Binding-site contacts:
Ligand atom OAC contacts residue TYR118 of chain 1.A at 2.7 Å (h-bond).
Ligand atom CAQ contacts residue TYR118 of chain 1.A at 3.4 Å (hydrophobic).
Ligand atom CAW contacts residue HIS244 of chain 1.A at 3.6 Å.
Ligand atom CAQ contacts residue TYR268 of chain 1.A at 3.8 Å (hydrophobic).
Ligand atom CAH contacts residue PHE77 of chain 1.A at 3.7 Å (hydrophobic).
Ligand atom CAB contacts residue SER84 of chain 1.A at 3.7 Å.
Ligand atom CAB contacts residue CYS80 of chain 1.A at 3.7 Å (hydrophobic).
Ligand atom CAE contacts residue VAL248 of chain 1.A at 3.9 Å (hydrophobic).
Ligand atom CAA contacts residue PHE122 of chain 1.A at 3.9 Å (hydrophobic).
Ligand atom CAQ contacts residue SER84 of chain 1.A at 3.6 Å.
Ligand atom CAL contacts residue GLN81 of chain 1.A at 3.5 Å.
Ligand atom CAF contacts residue ILE251 of chain 1.A at 3.5 Å (hydrophobic).
Ligand atom OAD contacts residue TYR118 of chain 1.A at 3.3 Å (h-bond).
Ligand atom OAD contacts residue TYR268 of chain 1.A at 2.7 Å (h-bond).
Ligand atom CAA contacts residue MET159 of chain 1.A at 3.7 Å (hydrophobic).
Ligand atom CAQ contacts residue LEU264 of chain 1.A at 4.0 Å (hydrophobic).
Ligand atom CAI contacts residue PHE77 of chain 1.A at 3.8 Å (hydrophobic).
Ligand atom CAG contacts residue ALA259 of chain 1.A at 3.9 Å (hydrophobic).
Ligand atom OAD contacts residue LEU264 of chain 1.A at 3.7 Å.
Ligand atom CAE contacts residue ILE251 of chain 1.A at 3.4 Å (hydrophobic).
Ligand atom CAE contacts residue LYS252 of chain 1.A at 3.2 Å.
Ligand atom CAK contacts residue ILE158 of chain 1.A at 3.9 Å (hydrophobic).
Ligand atom CAO contacts residue LEU260 of chain 1.A at 3.6 Å (hydrophobic).
Ligand atom CAB contacts residue GLN81 of chain 1.A at 3.9 Å.
Ligand atom CAN contacts residue ALA259 of chain 1.A at 3.8 Å (hydrophobic).
Ligand atom CAL contacts residue LEU260 of chain 1.A at 4.0 Å (hydrophobic).
Ligand atom CAF contacts residue LYS252 of chain 1.A at 3.6 Å.
Ligand atom OAP contacts residue HIS244 of chain 1.A at 2.9 Å.
Ligand atom OAD contacts residue HIS244 of chain 1.A at 2.8 Å (h-bond).
Ligand atom CAF contacts residue VAL248 of chain 1.A at 3.0 Å (hydrophobic).
Ligand atom CAV contacts residue LEU260 of chain 1.A at 3.8 Å (hydrophobic).
Ligand atom CAA contacts residue HIS244 of chain 1.A at 3.5 Å.
Ligand atom CAR contacts residue HIS244 of chain 1.A at 3.9 Å.
Ligand atom CAN contacts residue ALA258 of chain 1.A at 3.4 Å (hydrophobic).
Ligand atom OAC contacts residue SER84 of chain 1.A at 2.5 Å (h-bond).
Ligand atom CAQ contacts residue HIS244 of chain 1.A at 3.5 Å.
Ligand atom CAL contacts residue PHE77 of chain 1.A at 3.9 Å (hydrophobic).
Ligand atom CAI contacts residue ILE158 of chain 1.A at 3.7 Å (hydrophobic).
Ligand atom CAJ contacts residue GLN81 of chain 1.A at 3.8 Å.
Ligand atom OAC contacts residue LEU264 of chain 1.A at 3.6 Å.

A small-molecule ligand and the protein it binds are described below.
Small molecule (SMILES): CC(C)(Oc1ccc(-c2cccc3ccccc23)cc1)C(=O)O

Sequence of chain 1.A:
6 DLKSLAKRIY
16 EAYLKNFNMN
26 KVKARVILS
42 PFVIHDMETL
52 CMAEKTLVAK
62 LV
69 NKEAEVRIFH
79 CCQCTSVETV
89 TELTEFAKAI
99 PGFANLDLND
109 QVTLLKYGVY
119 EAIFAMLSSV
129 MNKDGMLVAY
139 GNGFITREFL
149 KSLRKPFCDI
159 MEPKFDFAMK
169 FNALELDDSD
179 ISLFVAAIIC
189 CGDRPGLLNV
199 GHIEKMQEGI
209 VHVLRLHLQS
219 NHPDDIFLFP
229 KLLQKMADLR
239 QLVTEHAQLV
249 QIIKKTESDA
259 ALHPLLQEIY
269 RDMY